Sequence of chain 1.A:
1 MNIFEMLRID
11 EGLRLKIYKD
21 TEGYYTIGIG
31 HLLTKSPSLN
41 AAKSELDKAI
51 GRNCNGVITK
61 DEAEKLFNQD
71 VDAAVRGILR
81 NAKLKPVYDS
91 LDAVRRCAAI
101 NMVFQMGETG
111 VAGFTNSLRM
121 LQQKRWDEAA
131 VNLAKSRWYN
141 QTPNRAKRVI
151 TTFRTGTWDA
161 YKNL

This small molecule binds to this protein.
Small molecule (SMILES): CCCCCCc1ccccc1

Binding-site contacts:
Ligand atom CAD contacts residue LEU84 of chain 1.A at 3.8 Å (hydrophobic).
Ligand atom CAB contacts residue ILE78 of chain 1.A at 4.2 Å (hydrophobic).
Ligand atom CAI contacts residue PHE114 of chain 1.A at 3.9 Å (hydrophobic).
Ligand atom CAH contacts residue PHE114 of chain 1.A at 4.1 Å (hydrophobic).
Ligand atom CAF contacts residue VAL103 of chain 1.A at 3.9 Å (hydrophobic).
Ligand atom CAE contacts residue LEU118 of chain 1.A at 3.4 Å (hydrophobic).
Ligand atom CAF contacts residue LEU84 of chain 1.A at 4.2 Å (hydrophobic).
Ligand atom CAC contacts residue LEU118 of chain 1.A at 3.9 Å (hydrophobic).
Ligand atom CAB contacts residue LEU84 of chain 1.A at 3.9 Å (hydrophobic).
Ligand atom CAB contacts residue TYR88 of chain 1.A at 4.1 Å (hydrophobic).
Ligand atom CAC contacts residue LEU84 of chain 1.A at 4.0 Å (hydrophobic).
Ligand atom CAJ contacts residue LEU121 of chain 1.A at 4.2 Å (hydrophobic).
Ligand atom CAG contacts residue VAL111 of chain 1.A at 4.1 Å (hydrophobic).
Ligand atom CAK contacts residue LEU121 of chain 1.A at 4.1 Å (hydrophobic).
Ligand atom CAJ contacts residue LEU118 of chain 1.A at 3.5 Å (hydrophobic).
Ligand atom CAL contacts residue LEU118 of chain 1.A at 4.0 Å (hydrophobic).
Ligand atom CAE contacts residue ALA99 of chain 1.A at 3.8 Å (hydrophobic).
Ligand atom CAD contacts residue ILE78 of chain 1.A at 3.9 Å (hydrophobic).
Ligand atom CAE contacts residue VAL87 of chain 1.A at 4.0 Å (hydrophobic).
Ligand atom CAA contacts residue PHE114 of chain 1.A at 4.3 Å (hydrophobic).
Ligand atom CAH contacts residue MET102 of chain 1.A at 3.8 Å (hydrophobic).
Ligand atom CAC contacts residue ALA99 of chain 1.A at 3.8 Å (hydrophobic).
Ligand atom CAK contacts residue MET102 of chain 1.A at 3.7 Å (hydrophobic).
Ligand atom CAK contacts residue LEU118 of chain 1.A at 4.3 Å (hydrophobic).
Ligand atom CAA contacts residue GLY107 of chain 1.A at 3.8 Å.
Ligand atom CAD contacts residue VAL103 of chain 1.A at 3.7 Å (hydrophobic).
Ligand atom CAC contacts residue TYR88 of chain 1.A at 4.0 Å (hydrophobic).
Ligand atom CAK contacts residue PHE153 of chain 1.A at 3.8 Å (hydrophobic).
Ligand atom CAL contacts residue ALA99 of chain 1.A at 3.7 Å (hydrophobic).
Ligand atom CAI contacts residue LEU118 of chain 1.A at 3.7 Å (hydrophobic).
Ligand atom CAC contacts residue VAL87 of chain 1.A at 3.9 Å (hydrophobic).
Ligand atom CAJ contacts residue MET102 of chain 1.A at 4.2 Å (hydrophobic).
Ligand atom CAA contacts residue MET106 of chain 1.A at 3.9 Å (hydrophobic).
Ligand atom CAF contacts residue ALA99 of chain 1.A at 3.5 Å (hydrophobic).
Ligand atom CAA contacts residue MET102 of chain 1.A at 4.2 Å (hydrophobic).
Ligand atom CAE contacts residue LEU121 of chain 1.A at 4.3 Å (hydrophobic).
Ligand atom CAD contacts residue ALA99 of chain 1.A at 3.5 Å (hydrophobic).
Ligand atom CAI contacts residue LEU84 of chain 1.A at 4.2 Å (hydrophobic).
Ligand atom CAB contacts residue ALA99 of chain 1.A at 3.6 Å (hydrophobic).
Ligand atom CAG contacts residue PHE114 of chain 1.A at 4.0 Å (hydrophobic).